Binding-site contacts:
Ligand atom C2 contacts residue PRO296 of chain 1.G at 4.5 Å (hydrophobic).
Ligand atom C7 contacts residue LEU270 of chain 1.G at 4.4 Å (hydrophobic).
Ligand atom C5 contacts residue ASN451 of chain 1.G at 3.7 Å.
Ligand atom C7 contacts residue ASN451 of chain 1.G at 3.9 Å.
Ligand atom C8 contacts residue LEU270 of chain 1.G at 3.5 Å (hydrophobic).
Ligand atom C7 contacts residue PRO296 of chain 1.G at 3.5 Å (hydrophobic).
Ligand atom O5 contacts residue ASN451 of chain 1.G at 2.4 Å (h-bond).
Ligand atom O7 contacts residue PRO296 of chain 1.G at 3.6 Å.
Ligand atom N2 contacts residue LEU270 of chain 1.G at 4.3 Å.
Ligand atom C3 contacts residue ASN451 of chain 1.G at 3.7 Å.
Ligand atom C4 contacts residue ASN451 of chain 1.G at 4.3 Å.
Ligand atom C1 contacts residue ASN451 of chain 1.G at 1.5 Å.
Ligand atom N2 contacts residue ASN451 of chain 1.G at 2.9 Å (h-bond).
Ligand atom O7 contacts residue ASN451 of chain 1.G at 4.4 Å.
Ligand atom N2 contacts residue PRO296 of chain 1.G at 3.8 Å.
Ligand atom C8 contacts residue PRO296 of chain 1.G at 3.6 Å (hydrophobic).
Ligand atom C2 contacts residue ASN451 of chain 1.G at 2.4 Å.

The small molecule below binds the protein below.
Small molecule (SMILES): CC(=O)N[C@H]1[C@H](O[C@H]2[C@H](O)[C@@H](NC(C)=O)CO[C@@H]2CO)O[C@H](CO)[C@@H](O)[C@@H]1O

Sequence of chain 1.G:
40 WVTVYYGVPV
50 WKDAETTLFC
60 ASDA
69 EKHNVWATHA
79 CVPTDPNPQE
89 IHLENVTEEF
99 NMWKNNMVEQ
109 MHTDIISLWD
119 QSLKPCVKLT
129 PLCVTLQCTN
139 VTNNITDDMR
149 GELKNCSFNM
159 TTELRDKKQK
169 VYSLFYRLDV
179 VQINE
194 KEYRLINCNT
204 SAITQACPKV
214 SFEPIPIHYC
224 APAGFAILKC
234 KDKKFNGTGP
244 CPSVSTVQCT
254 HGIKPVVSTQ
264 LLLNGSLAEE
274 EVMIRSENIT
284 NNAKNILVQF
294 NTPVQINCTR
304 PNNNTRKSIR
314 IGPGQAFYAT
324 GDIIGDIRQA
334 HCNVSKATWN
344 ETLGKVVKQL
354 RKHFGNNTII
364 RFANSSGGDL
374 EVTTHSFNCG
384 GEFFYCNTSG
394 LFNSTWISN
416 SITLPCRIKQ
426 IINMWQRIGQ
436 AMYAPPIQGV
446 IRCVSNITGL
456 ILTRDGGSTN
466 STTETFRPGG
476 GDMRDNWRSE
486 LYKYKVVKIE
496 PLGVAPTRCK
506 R